Sequence of chain 1.G:
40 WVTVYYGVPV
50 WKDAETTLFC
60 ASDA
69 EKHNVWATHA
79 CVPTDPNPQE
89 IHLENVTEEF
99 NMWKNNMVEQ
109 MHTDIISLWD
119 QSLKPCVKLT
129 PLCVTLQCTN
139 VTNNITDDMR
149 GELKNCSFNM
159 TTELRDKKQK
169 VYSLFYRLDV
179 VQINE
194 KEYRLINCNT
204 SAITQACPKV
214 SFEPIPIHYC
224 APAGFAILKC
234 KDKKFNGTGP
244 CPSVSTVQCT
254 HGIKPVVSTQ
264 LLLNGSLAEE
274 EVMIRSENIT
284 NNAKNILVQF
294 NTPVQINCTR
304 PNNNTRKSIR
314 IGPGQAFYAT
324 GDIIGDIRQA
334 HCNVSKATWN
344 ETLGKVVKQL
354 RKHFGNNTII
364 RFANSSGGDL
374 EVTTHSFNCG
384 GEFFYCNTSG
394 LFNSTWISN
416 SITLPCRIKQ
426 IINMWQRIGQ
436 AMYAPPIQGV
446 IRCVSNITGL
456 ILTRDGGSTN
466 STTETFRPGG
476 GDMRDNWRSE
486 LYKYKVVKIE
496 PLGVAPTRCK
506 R

Binding-site contacts:
Ligand atom C3 contacts residue ASN202 of chain 1.D at 3.8 Å.
Ligand atom O7 contacts residue GLN116 of chain 1.F at 4.3 Å.
Ligand atom N2 contacts residue THR203 of chain 1.D at 3.2 Å (h-bond).
Ligand atom O2 contacts residue GLN116 of chain 1.F at 3.9 Å.
Ligand atom C4 contacts residue ASN202 of chain 1.D at 4.3 Å.
Ligand atom O5 contacts residue GLN115 of chain 1.F at 4.3 Å.
Ligand atom C5 contacts residue GLN115 of chain 1.F at 4.1 Å.
Ligand atom C6 contacts residue GLN115 of chain 1.F at 3.4 Å.
Ligand atom C8 contacts residue ARG313 of chain 1.G at 3.6 Å.
Ligand atom C5 contacts residue ARG197 of chain 1.D at 3.9 Å.
Ligand atom C8 contacts residue ASN202 of chain 1.D at 3.1 Å.
Ligand atom C7 contacts residue ARG313 of chain 1.G at 3.5 Å.
Ligand atom C4 contacts residue GLN115 of chain 1.F at 3.9 Å.
Ligand atom C7 contacts residue THR203 of chain 1.D at 3.9 Å.
Ligand atom C6 contacts residue ARG197 of chain 1.D at 3.5 Å.
Ligand atom C2 contacts residue TYR117 of chain 1.F at 4.1 Å (hydrophobic).
Ligand atom C7 contacts residue ASN202 of chain 1.D at 3.2 Å.
Ligand atom C1 contacts residue TYR117 of chain 1.F at 4.5 Å (hydrophobic).
Ligand atom C1 contacts residue ILE199 of chain 1.D at 4.5 Å (hydrophobic).
Ligand atom O6 contacts residue ARG197 of chain 1.D at 3.4 Å (salt-bridge).
Ligand atom C2 contacts residue THR203 of chain 1.D at 4.1 Å.
Ligand atom O2 contacts residue TYR117 of chain 1.F at 3.5 Å (h-bond).
Ligand atom C1 contacts residue ASN202 of chain 1.D at 1.5 Å.
Ligand atom C8 contacts residue THR203 of chain 1.D at 3.8 Å.
Ligand atom N2 contacts residue ASN202 of chain 1.D at 2.9 Å (h-bond).
Ligand atom O5 contacts residue ASN202 of chain 1.D at 2.4 Å (h-bond).
Ligand atom O6 contacts residue GLN115 of chain 1.F at 2.8 Å (h-bond).
Ligand atom O7 contacts residue ASN202 of chain 1.D at 3.1 Å (h-bond).
Ligand atom O7 contacts residue ARG313 of chain 1.G at 2.9 Å (salt-bridge).
Ligand atom C2 contacts residue ASN202 of chain 1.D at 2.5 Å.
Ligand atom C5 contacts residue ASN202 of chain 1.D at 3.7 Å.
Ligand atom O5 contacts residue ARG197 of chain 1.D at 2.9 Å (salt-bridge).
Ligand atom O4 contacts residue GLN115 of chain 1.F at 4.3 Å.
Ligand atom C1 contacts residue ARG197 of chain 1.D at 3.8 Å.
Ligand atom O2 contacts residue GLN115 of chain 1.F at 4.5 Å.
Ligand atom C1 contacts residue THR203 of chain 1.D at 3.8 Å.

Sequence of chain 1.F:
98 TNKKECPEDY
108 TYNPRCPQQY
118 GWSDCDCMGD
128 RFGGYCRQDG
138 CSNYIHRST

This small molecule binds to this protein.
Small molecule (SMILES): CC(=O)N[C@H]1[C@H](O[C@H]2[C@H](O)[C@@H](NC(C)=O)CO[C@@H]2CO)O[C@H](CO)[C@@H](O[C@@H]2O[C@@H]3CO[C@]4(O[C@H]([C@@H]2O)[C@@H]3O)O[C@H](CO)[C@@H](O)[C@H](O)[C@@H]4O)[C@@H]1O

Sequence of chain 1.D:
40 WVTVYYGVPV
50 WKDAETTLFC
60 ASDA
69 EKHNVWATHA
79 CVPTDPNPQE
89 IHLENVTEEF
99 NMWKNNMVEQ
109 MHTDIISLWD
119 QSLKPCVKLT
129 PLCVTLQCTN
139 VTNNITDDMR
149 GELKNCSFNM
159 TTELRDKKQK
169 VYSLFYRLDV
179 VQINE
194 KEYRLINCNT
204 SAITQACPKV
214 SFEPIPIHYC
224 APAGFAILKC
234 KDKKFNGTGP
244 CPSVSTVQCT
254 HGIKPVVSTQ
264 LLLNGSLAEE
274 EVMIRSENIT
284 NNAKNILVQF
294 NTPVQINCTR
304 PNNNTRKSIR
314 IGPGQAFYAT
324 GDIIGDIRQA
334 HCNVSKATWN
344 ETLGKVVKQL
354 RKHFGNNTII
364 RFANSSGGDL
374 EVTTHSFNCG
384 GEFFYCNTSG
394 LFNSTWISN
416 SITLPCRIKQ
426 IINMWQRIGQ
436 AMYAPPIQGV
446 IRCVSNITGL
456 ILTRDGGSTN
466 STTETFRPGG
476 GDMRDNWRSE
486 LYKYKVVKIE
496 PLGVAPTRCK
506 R